This protein binds this small molecule.
Small molecule (SMILES): C[C@H](CS)C(=O)N1CCC[C@H]1C(=O)O

Sequence of chain 1.A:
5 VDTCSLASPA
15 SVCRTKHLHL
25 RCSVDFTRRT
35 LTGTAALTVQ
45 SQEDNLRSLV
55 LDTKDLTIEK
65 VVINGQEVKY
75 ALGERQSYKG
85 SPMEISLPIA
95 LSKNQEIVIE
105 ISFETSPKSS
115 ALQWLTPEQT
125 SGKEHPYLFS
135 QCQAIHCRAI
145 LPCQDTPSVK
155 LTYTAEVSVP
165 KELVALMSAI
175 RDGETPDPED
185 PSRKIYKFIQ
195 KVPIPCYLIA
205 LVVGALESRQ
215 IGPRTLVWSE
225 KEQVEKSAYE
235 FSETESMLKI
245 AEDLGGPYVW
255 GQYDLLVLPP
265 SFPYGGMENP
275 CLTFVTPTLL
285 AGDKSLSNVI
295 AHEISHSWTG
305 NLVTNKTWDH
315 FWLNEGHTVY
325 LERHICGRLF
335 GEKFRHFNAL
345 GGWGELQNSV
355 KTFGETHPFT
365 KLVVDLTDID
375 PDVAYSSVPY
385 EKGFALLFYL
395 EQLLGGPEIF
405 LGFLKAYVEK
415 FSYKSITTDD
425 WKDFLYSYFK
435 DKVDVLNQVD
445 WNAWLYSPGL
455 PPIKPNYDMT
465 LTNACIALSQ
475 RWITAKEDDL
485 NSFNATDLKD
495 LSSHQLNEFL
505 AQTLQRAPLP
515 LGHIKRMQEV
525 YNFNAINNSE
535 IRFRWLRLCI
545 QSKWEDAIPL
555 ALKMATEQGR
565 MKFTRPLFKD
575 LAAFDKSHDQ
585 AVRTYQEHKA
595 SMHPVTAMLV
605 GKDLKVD

Binding-site contacts:
Ligand atom S contacts residue ZN1 of chain 1.B at 2.2 Å.
Ligand atom C3 contacts residue GLU297 of chain 1.A at 4.0 Å.
Ligand atom C3 contacts residue VAL293 of chain 1.A at 4.2 Å (hydrophobic).
Ligand atom C7 contacts residue TYR379 of chain 1.A at 3.6 Å (hydrophobic).
Ligand atom C4 contacts residue TYR379 of chain 1.A at 4.0 Å (hydrophobic).
Ligand atom O1 contacts residue TYR268 of chain 1.A at 3.7 Å.
Ligand atom C2 contacts residue TYR384 of chain 1.A at 4.0 Å (hydrophobic).
Ligand atom S contacts residue TYR384 of chain 1.A at 3.1 Å (h-bond).
Ligand atom C5 contacts residue TYR384 of chain 1.A at 3.5 Å (hydrophobic).
Ligand atom S contacts residue GLU319 of chain 1.A at 3.6 Å.
Ligand atom C8 contacts residue TYR379 of chain 1.A at 3.3 Å (hydrophobic).
Ligand atom C9 contacts residue LYS566 of chain 1.A at 4.1 Å.
Ligand atom O2 contacts residue LYS566 of chain 1.A at 3.8 Å.
Ligand atom C4 contacts residue TYR384 of chain 1.A at 4.2 Å (hydrophobic).
Ligand atom C1 contacts residue ZN1 of chain 1.B at 3.4 Å.
Ligand atom C5 contacts residue TYR379 of chain 1.A at 3.6 Å (hydrophobic).
Ligand atom N contacts residue TYR379 of chain 1.A at 3.4 Å (h-bond).
Ligand atom O1 contacts residue GLY270 of chain 1.A at 3.2 Å (h-bond).
Ligand atom O2 contacts residue ARG564 of chain 1.A at 2.8 Å (salt-bridge).
Ligand atom N contacts residue TYR384 of chain 1.A at 4.1 Å.
Ligand atom C4 contacts residue GLY269 of chain 1.A at 3.8 Å.
Ligand atom C2 contacts residue GLU297 of chain 1.A at 4.1 Å.
Ligand atom C6 contacts residue TYR384 of chain 1.A at 3.9 Å (hydrophobic).
Ligand atom O2 contacts residue GLY269 of chain 1.A at 3.7 Å.
Ligand atom S contacts residue HIS300 of chain 1.A at 4.0 Å.
Ligand atom C1 contacts residue GLY270 of chain 1.A at 3.7 Å.
Ligand atom C3 contacts residue HIS296 of chain 1.A at 3.8 Å.
Ligand atom O3 contacts residue LYS566 of chain 1.A at 3.5 Å.
Ligand atom C1 contacts residue HIS296 of chain 1.A at 3.5 Å.
Ligand atom O1 contacts residue GLY269 of chain 1.A at 2.7 Å (h-bond).
Ligand atom C6 contacts residue TYR379 of chain 1.A at 3.3 Å (hydrophobic).
Ligand atom S contacts residue GLU297 of chain 1.A at 4.1 Å.
Ligand atom O3 contacts residue GLY269 of chain 1.A at 3.1 Å (h-bond).
Ligand atom O3 contacts residue TYR268 of chain 1.A at 3.7 Å.
Ligand atom C1 contacts residue GLU297 of chain 1.A at 3.0 Å.
Ligand atom O3 contacts residue ARG564 of chain 1.A at 3.2 Å (salt-bridge).
Ligand atom S contacts residue HIS296 of chain 1.A at 3.3 Å (h-bond).
Ligand atom C9 contacts residue ARG564 of chain 1.A at 3.8 Å.
Ligand atom C9 contacts residue GLY269 of chain 1.A at 3.4 Å.
Ligand atom C2 contacts residue HIS296 of chain 1.A at 3.8 Å.